The small molecule below binds the protein below.
Small molecule (SMILES): CC(=O)N[C@@H]1[C@@H](O)[C@H](O)[C@@H](CO)O[C@H]1O

Binding-site contacts:
Ligand atom O5 contacts residue NAG1 of chain 1.YA at 4.4 Å.
Ligand atom C5 contacts residue ASN269 of chain 1.I at 3.7 Å.
Ligand atom C7 contacts residue ASN269 of chain 1.I at 3.2 Å.
Ligand atom C5 contacts residue NAG1 of chain 1.YA at 4.1 Å.
Ligand atom O6 contacts residue SER267 of chain 1.I at 2.6 Å (h-bond).
Ligand atom C5 contacts residue SER267 of chain 1.I at 4.0 Å.
Ligand atom O5 contacts residue SER268 of chain 1.I at 4.1 Å.
Ligand atom O6 contacts residue ASN153 of chain 1.I at 4.5 Å.
Ligand atom O6 contacts residue VAL151 of chain 1.I at 3.3 Å.
Ligand atom C1 contacts residue ASN269 of chain 1.I at 1.4 Å.
Ligand atom C8 contacts residue ASN269 of chain 1.I at 3.0 Å.
Ligand atom O5 contacts residue SER267 of chain 1.I at 4.1 Å.
Ligand atom O7 contacts residue ASN269 of chain 1.I at 4.1 Å.
Ligand atom C6 contacts residue NAG1 of chain 1.YA at 3.9 Å.
Ligand atom C6 contacts residue SER267 of chain 1.I at 3.0 Å.
Ligand atom C6 contacts residue SER268 of chain 1.I at 4.3 Å.
Ligand atom O7 contacts residue SER149 of chain 1.I at 4.2 Å.
Ligand atom C4 contacts residue ASN269 of chain 1.I at 3.8 Å.
Ligand atom C2 contacts residue ASN269 of chain 1.I at 2.4 Å.
Ligand atom N2 contacts residue ASN269 of chain 1.I at 3.0 Å (h-bond).
Ligand atom O5 contacts residue ASN269 of chain 1.I at 2.4 Å (h-bond).
Ligand atom C3 contacts residue ASN269 of chain 1.I at 3.8 Å.

Sequence of chain 1.I:
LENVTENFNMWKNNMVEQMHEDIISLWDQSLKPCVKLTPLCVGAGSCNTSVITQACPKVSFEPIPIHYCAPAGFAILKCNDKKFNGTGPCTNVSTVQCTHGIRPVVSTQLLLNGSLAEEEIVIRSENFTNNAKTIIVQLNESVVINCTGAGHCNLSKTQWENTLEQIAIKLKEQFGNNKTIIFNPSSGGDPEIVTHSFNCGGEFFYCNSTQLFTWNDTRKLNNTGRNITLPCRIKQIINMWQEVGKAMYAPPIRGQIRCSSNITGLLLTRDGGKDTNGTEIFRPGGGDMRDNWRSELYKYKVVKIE